Sequence of chain 1.B:
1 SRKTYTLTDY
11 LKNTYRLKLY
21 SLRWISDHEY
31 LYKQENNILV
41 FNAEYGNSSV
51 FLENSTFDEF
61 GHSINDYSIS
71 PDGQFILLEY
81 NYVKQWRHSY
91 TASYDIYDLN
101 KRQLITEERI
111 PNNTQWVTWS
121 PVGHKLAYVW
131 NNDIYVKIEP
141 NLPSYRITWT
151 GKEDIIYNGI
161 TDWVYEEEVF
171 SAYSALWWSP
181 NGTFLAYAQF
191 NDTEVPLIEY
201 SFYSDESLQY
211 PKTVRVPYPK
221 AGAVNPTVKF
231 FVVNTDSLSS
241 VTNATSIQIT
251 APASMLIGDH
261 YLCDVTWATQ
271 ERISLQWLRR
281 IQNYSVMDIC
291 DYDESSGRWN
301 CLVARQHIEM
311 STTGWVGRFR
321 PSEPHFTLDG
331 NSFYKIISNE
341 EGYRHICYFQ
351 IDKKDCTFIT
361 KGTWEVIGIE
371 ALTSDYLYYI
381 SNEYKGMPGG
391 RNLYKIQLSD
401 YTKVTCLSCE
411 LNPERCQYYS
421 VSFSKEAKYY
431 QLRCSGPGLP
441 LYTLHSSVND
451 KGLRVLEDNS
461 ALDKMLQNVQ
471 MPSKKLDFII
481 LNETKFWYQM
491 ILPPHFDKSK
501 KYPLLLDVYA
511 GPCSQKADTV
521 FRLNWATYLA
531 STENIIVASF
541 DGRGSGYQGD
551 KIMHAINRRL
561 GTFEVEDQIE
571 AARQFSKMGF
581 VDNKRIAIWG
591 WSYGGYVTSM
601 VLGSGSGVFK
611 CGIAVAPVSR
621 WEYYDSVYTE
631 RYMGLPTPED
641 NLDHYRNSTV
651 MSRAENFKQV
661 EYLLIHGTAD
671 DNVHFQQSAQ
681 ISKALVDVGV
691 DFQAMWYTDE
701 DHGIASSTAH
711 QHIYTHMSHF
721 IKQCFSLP

Binding-site contacts:
Ligand atom C2 contacts residue TRP149 of chain 1.B at 4.2 Å (hydrophobic).
Ligand atom N2 contacts residue ASN243 of chain 1.B at 2.8 Å (h-bond).
Ligand atom C5 contacts residue TRP149 of chain 1.B at 4.2 Å (hydrophobic).
Ligand atom O6 contacts residue TRP149 of chain 1.B at 2.8 Å.
Ligand atom C4 contacts residue TRP149 of chain 1.B at 3.9 Å (hydrophobic).
Ligand atom O5 contacts residue TRP149 of chain 1.B at 3.6 Å.
Ligand atom O3 contacts residue TRP149 of chain 1.B at 4.3 Å.
Ligand atom C2 contacts residue ASN243 of chain 1.B at 2.4 Å.
Ligand atom C7 contacts residue ASN243 of chain 1.B at 4.1 Å.
Ligand atom C1 contacts residue ASN243 of chain 1.B at 1.4 Å.
Ligand atom O6 contacts residue ASN243 of chain 1.B at 4.1 Å.
Ligand atom C6 contacts residue TRP149 of chain 1.B at 4.0 Å (hydrophobic).
Ligand atom C4 contacts residue ASN243 of chain 1.B at 4.2 Å.
Ligand atom C1 contacts residue TRP149 of chain 1.B at 4.3 Å (hydrophobic).
Ligand atom C3 contacts residue ASN243 of chain 1.B at 3.7 Å.
Ligand atom C6 contacts residue THR150 of chain 1.B at 4.3 Å.
Ligand atom C6 contacts residue ASN243 of chain 1.B at 4.3 Å.
Ligand atom C5 contacts residue ASN243 of chain 1.B at 3.5 Å.
Ligand atom O6 contacts residue THR150 of chain 1.B at 3.5 Å.
Ligand atom C3 contacts residue TRP149 of chain 1.B at 4.5 Å (hydrophobic).
Ligand atom O5 contacts residue ASN243 of chain 1.B at 2.4 Å (h-bond).

This small molecule binds to this protein.
Small molecule (SMILES): CC(=O)N[C@H]1[C@H](O[C@H]2[C@H](O)[C@@H](NC(C)=O)CO[C@@H]2CO)O[C@H](CO)[C@@H](O)[C@@H]1O